Binding-site contacts:
Ligand atom C5 contacts residue ASN350 of chain 1.B at 3.7 Å.
Ligand atom C7 contacts residue ASN350 of chain 1.B at 3.4 Å.
Ligand atom N2 contacts residue GLY345 of chain 1.B at 4.1 Å.
Ligand atom O2 contacts residue SER347 of chain 1.B at 4.3 Å.
Ligand atom C3 contacts residue GLY345 of chain 1.B at 4.3 Å.
Ligand atom C6 contacts residue PHE346 of chain 1.B at 4.1 Å (hydrophobic).
Ligand atom C8 contacts residue ASN350 of chain 1.B at 3.6 Å.
Ligand atom C4 contacts residue ASN350 of chain 1.B at 4.3 Å.
Ligand atom C4 contacts residue GLY345 of chain 1.B at 4.5 Å.
Ligand atom C5 contacts residue GLY345 of chain 1.B at 4.2 Å.
Ligand atom O7 contacts residue GLY345 of chain 1.B at 3.3 Å (h-bond).
Ligand atom O7 contacts residue ALA343 of chain 1.B at 4.0 Å.
Ligand atom N2 contacts residue ASN350 of chain 1.B at 2.8 Å (h-bond).
Ligand atom C3 contacts residue ASN350 of chain 1.B at 3.8 Å.
Ligand atom C1 contacts residue ASN350 of chain 1.B at 1.4 Å.
Ligand atom O7 contacts residue ASN350 of chain 1.B at 4.3 Å.
Ligand atom C8 contacts residue GLY345 of chain 1.B at 3.4 Å.
Ligand atom C5 contacts residue SER347 of chain 1.B at 4.1 Å.
Ligand atom O5 contacts residue SER347 of chain 1.B at 3.6 Å.
Ligand atom C5 contacts residue PHE346 of chain 1.B at 4.3 Å (hydrophobic).
Ligand atom O5 contacts residue ASN350 of chain 1.B at 2.4 Å (h-bond).
Ligand atom C1 contacts residue GLY345 of chain 1.B at 4.1 Å.
Ligand atom O4 contacts residue GLY345 of chain 1.B at 3.9 Å.
Ligand atom C6 contacts residue SER347 of chain 1.B at 3.7 Å.
Ligand atom C7 contacts residue GLY345 of chain 1.B at 3.3 Å.
Ligand atom C7 contacts residue PRO344 of chain 1.B at 4.0 Å (hydrophobic).
Ligand atom C8 contacts residue PRO344 of chain 1.B at 3.7 Å (hydrophobic).
Ligand atom O7 contacts residue PRO344 of chain 1.B at 3.5 Å.
Ligand atom C2 contacts residue ASN350 of chain 1.B at 2.4 Å.

The protein below binds the small molecule below.
Small molecule (SMILES): CC(=O)N[C@H]1[C@H](O[C@H]2[C@H](O)[C@@H](NC(C)=O)CO[C@@H]2CO[C@@H]2O[C@@H](C)[C@@H](O)[C@@H](O)[C@@H]2O)O[C@H](CO)[C@@H](O)[C@@H]1O

Sequence of chain 1.B:
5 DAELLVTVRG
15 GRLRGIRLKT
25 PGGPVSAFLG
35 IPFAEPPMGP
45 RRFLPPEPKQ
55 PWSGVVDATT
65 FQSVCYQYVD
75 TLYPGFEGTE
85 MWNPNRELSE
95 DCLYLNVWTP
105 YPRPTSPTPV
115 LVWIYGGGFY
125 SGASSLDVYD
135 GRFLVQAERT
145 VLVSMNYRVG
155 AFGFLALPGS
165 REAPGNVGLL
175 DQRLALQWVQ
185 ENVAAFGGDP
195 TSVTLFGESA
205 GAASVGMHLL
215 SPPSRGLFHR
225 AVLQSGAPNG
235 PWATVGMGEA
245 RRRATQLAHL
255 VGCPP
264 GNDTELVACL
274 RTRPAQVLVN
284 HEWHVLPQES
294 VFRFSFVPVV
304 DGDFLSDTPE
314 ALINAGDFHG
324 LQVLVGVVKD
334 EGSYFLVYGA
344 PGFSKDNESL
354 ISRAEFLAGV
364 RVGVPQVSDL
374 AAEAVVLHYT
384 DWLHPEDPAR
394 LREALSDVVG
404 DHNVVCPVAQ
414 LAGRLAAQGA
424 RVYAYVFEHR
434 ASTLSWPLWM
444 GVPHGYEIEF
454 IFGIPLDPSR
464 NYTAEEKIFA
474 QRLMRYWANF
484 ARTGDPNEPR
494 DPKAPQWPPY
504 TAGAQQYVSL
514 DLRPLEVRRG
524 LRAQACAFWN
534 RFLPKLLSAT